Binding-site contacts:
Ligand atom C2 contacts residue ASN125 of chain 1.A at 2.4 Å.
Ligand atom C8 contacts residue HIS42 of chain 1.A at 4.0 Å.
Ligand atom C5 contacts residue ASN125 of chain 1.A at 3.6 Å.
Ligand atom C7 contacts residue HIS42 of chain 1.A at 4.2 Å.
Ligand atom O7 contacts residue HIS42 of chain 1.A at 4.5 Å.
Ligand atom O7 contacts residue ASN125 of chain 1.A at 2.5 Å (h-bond).
Ligand atom C4 contacts residue ASN125 of chain 1.A at 4.1 Å.
Ligand atom N2 contacts residue ASN125 of chain 1.A at 3.0 Å (h-bond).
Ligand atom C8 contacts residue ASN125 of chain 1.A at 4.4 Å.
Ligand atom O5 contacts residue ASN113 of chain 1.A at 4.0 Å.
Ligand atom O5 contacts residue ASN125 of chain 1.A at 2.2 Å (h-bond).
Ligand atom C7 contacts residue ASN125 of chain 1.A at 3.0 Å.
Ligand atom C3 contacts residue ASN125 of chain 1.A at 3.8 Å.
Ligand atom C1 contacts residue ASN125 of chain 1.A at 1.4 Å.

Sequence of chain 1.A:
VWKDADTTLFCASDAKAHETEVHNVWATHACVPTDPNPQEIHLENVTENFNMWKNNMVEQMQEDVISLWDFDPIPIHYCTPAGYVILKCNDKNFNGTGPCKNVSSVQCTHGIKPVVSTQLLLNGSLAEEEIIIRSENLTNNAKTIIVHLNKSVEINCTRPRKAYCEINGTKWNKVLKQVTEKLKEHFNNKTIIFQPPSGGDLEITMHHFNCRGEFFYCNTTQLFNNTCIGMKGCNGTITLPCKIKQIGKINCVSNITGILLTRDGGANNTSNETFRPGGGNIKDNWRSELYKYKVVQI

The small molecule below binds the protein below.
Small molecule (SMILES): CC(=O)N[C@@H]1[C@@H](O)[C@H](O)[C@@H](CO)O[C@H]1O